Sequence of chain 2.A:
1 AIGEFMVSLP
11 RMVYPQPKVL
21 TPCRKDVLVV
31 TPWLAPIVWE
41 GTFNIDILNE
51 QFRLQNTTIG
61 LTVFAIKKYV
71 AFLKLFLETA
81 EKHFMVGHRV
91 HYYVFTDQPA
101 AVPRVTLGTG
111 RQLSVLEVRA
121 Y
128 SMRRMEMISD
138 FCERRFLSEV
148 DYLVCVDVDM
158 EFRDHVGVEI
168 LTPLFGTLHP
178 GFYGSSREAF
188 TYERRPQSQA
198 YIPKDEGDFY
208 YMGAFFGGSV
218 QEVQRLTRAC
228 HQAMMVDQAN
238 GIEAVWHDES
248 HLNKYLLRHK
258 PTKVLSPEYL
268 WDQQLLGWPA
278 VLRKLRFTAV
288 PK

This small molecule binds to this protein.
Small molecule (SMILES): CCCCCCCCO[C@@H]1O[C@H](CO)[C@H](O)C[C@H]1O[C@@H]1O[C@@H](C)[C@@H](O)[C@@H](O)[C@@H]1O

Binding-site contacts:
Ligand atom C4 contacts residue UPG1 of chain 2.D at 3.5 Å.
Ligand atom C6 contacts residue HIS176 of chain 2.A at 3.9 Å.
Ligand atom C6 contacts residue THR188 of chain 2.A at 3.4 Å.
Ligand atom O4F contacts residue ALA286 of chain 2.A at 3.9 Å.
Ligand atom C6F contacts residue ASP269 of chain 2.A at 3.8 Å.
Ligand atom C5 contacts residue HIS176 of chain 2.A at 3.8 Å.
Ligand atom O4 contacts residue GLU246 of chain 2.A at 2.7 Å (salt-bridge).
Ligand atom C16 contacts residue GLY178 of chain 2.A at 3.9 Å.
Ligand atom O4F contacts residue ASP269 of chain 2.A at 2.6 Å (salt-bridge).
Ligand atom C6 contacts residue TRP243 of chain 2.A at 3.6 Å (hydrophobic).
Ligand atom O4 contacts residue UPG1 of chain 2.D at 2.7 Å (h-bond).
Ligand atom C4 contacts residue TRP243 of chain 2.A at 3.6 Å (hydrophobic).
Ligand atom C6 contacts residue GLU246 of chain 2.A at 3.5 Å.
Ligand atom C14 contacts residue GLY178 of chain 2.A at 4.0 Å.
Ligand atom C3 contacts residue TRP243 of chain 2.A at 3.8 Å (hydrophobic).
Ligand atom O5F contacts residue MET209 of chain 2.A at 3.3 Å.
Ligand atom C16 contacts residue PHE179 of chain 2.A at 3.9 Å (hydrophobic).
Ligand atom C2F contacts residue UPG1 of chain 2.D at 3.6 Å.
Ligand atom C1F contacts residue UPG1 of chain 2.D at 3.7 Å.
Ligand atom C5 contacts residue TRP243 of chain 2.A at 3.8 Å (hydrophobic).
Ligand atom C2 contacts residue UPG1 of chain 2.D at 3.6 Å.
Ligand atom C3 contacts residue UPG1 of chain 2.D at 3.2 Å.
Ligand atom O6 contacts residue TRP243 of chain 2.A at 3.4 Å (h-bond).
Ligand atom O2F contacts residue UPG1 of chain 2.D at 2.9 Å (h-bond).
Ligand atom C4 contacts residue HIS176 of chain 2.A at 3.9 Å.
Ligand atom C1 contacts residue HIS176 of chain 2.A at 3.8 Å.
Ligand atom O6 contacts residue THR188 of chain 2.A at 2.8 Å (h-bond).
Ligand atom O5 contacts residue PHE179 of chain 2.A at 3.9 Å.
Ligand atom C14 contacts residue PHE179 of chain 2.A at 4.0 Å (hydrophobic).
Ligand atom C4F contacts residue LEU272 of chain 2.A at 3.5 Å (hydrophobic).
Ligand atom O4 contacts residue HIS176 of chain 2.A at 2.9 Å (h-bond).
Ligand atom O1 contacts residue HIS176 of chain 2.A at 3.4 Å.
Ligand atom C4F contacts residue ASP269 of chain 2.A at 3.2 Å.
Ligand atom C4 contacts residue GLU246 of chain 2.A at 3.4 Å.
Ligand atom C2 contacts residue HIS176 of chain 2.A at 3.9 Å.
Ligand atom C6F contacts residue MET209 of chain 2.A at 3.8 Å (hydrophobic).
Ligand atom C6 contacts residue PHE179 of chain 2.A at 4.0 Å (hydrophobic).
Ligand atom O6 contacts residue PHE179 of chain 2.A at 3.4 Å.
Ligand atom O5 contacts residue HIS176 of chain 2.A at 3.1 Å (h-bond).
Ligand atom C6 contacts residue TYR207 of chain 2.A at 3.7 Å (hydrophobic).